Sequence of chain 1.B:
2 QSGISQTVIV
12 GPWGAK

Binding-site contacts:
Ligand atom C6 contacts residue TRP123 of chain 1.A at 3.9 Å (hydrophobic).
Ligand atom C4 contacts residue NPO1 of chain 1.P at 3.5 Å.
Ligand atom O6 contacts residue TYR122 of chain 1.A at 3.0 Å (h-bond).
Ligand atom C6 contacts residue TYR122 of chain 1.A at 4.0 Å (hydrophobic).
Ligand atom C3 contacts residue TYR78 of chain 1.A at 3.7 Å (hydrophobic).
Ligand atom O4 contacts residue GLY121 of chain 1.A at 3.4 Å.
Ligand atom O3 contacts residue GLY1 of chain 1.A at 2.9 Å (h-bond).
Ligand atom C5 contacts residue NPO1 of chain 1.P at 2.8 Å.
Ligand atom C1 contacts residue TYR122 of chain 1.A at 3.7 Å (hydrophobic).
Ligand atom C1 contacts residue NPO1 of chain 1.P at 1.5 Å.
Ligand atom C2 contacts residue NPO1 of chain 1.P at 2.4 Å.
Ligand atom C4 contacts residue TYR78 of chain 1.A at 3.8 Å (hydrophobic).
Ligand atom O5 contacts residue NPO1 of chain 1.P at 2.3 Å (h-bond).
Ligand atom O5 contacts residue TYR78 of chain 1.A at 4.0 Å.
Ligand atom C3 contacts residue GLY1 of chain 1.A at 3.8 Å.
Ligand atom C6 contacts residue TYR78 of chain 1.A at 3.8 Å (hydrophobic).
Ligand atom C5 contacts residue TYR78 of chain 1.A at 3.6 Å (hydrophobic).
Ligand atom C7 contacts residue NPO1 of chain 1.P at 3.9 Å.
Ligand atom O4 contacts residue GLY1 of chain 1.A at 3.1 Å (h-bond).
Ligand atom O6 contacts residue VAL80 of chain 1.A at 3.9 Å.
Ligand atom O6 contacts residue GLY121 of chain 1.A at 3.6 Å.
Ligand atom O6 contacts residue ASP125 of chain 1.A at 3.0 Å (salt-bridge).
Ligand atom C2 contacts residue GLY1 of chain 1.A at 4.0 Å.
Ligand atom C8 contacts residue PHE47 of chain 1.A at 3.4 Å (hydrophobic).
Ligand atom O6 contacts residue TRP123 of chain 1.A at 2.9 Å (h-bond).
Ligand atom C6 contacts residue VAL80 of chain 1.A at 3.7 Å (hydrophobic).
Ligand atom C4 contacts residue GLY1 of chain 1.A at 4.0 Å.
Ligand atom O6 contacts residue TYR78 of chain 1.A at 3.6 Å.
Ligand atom C5 contacts residue ASP125 of chain 1.A at 4.0 Å.
Ligand atom C8 contacts residue GLY1 of chain 1.A at 3.4 Å.
Ligand atom C7 contacts residue PHE47 of chain 1.A at 4.0 Å (hydrophobic).
Ligand atom O4 contacts residue ASP125 of chain 1.A at 2.8 Å (salt-bridge).
Ligand atom O5 contacts residue GLY121 of chain 1.A at 3.7 Å.
Ligand atom C1 contacts residue GLY1 of chain 1.A at 3.9 Å.
Ligand atom C6 contacts residue ASP125 of chain 1.A at 3.3 Å.
Ligand atom N2 contacts residue NPO1 of chain 1.P at 2.6 Å (h-bond).
Ligand atom C4 contacts residue ASP125 of chain 1.A at 3.5 Å.
Ligand atom O5 contacts residue TYR122 of chain 1.A at 3.0 Å (h-bond).
Ligand atom C2 contacts residue GLY1 of chain 1.A at 3.9 Å.
Ligand atom C3 contacts residue NPO1 of chain 1.P at 2.9 Å.

Sequence of chain 1.A:
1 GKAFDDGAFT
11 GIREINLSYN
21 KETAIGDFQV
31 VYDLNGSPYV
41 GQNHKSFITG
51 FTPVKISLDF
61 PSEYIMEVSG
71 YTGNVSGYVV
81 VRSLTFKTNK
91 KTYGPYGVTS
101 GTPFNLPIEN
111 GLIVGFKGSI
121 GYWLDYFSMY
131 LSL

This small molecule binds to this protein.
Small molecule (SMILES): CC(=O)N[C@H]1CO[C@H](CO)[C@H](O)[C@@H]1O[C@@H]1O[C@H](CO)[C@H](O)[C@H](O)[C@H]1O